Binding-site contacts:
Ligand atom C09 contacts residue ILE173 of chain 1.A at 3.7 Å (hydrophobic).
Ligand atom C03 contacts residue ILE8 of chain 1.B at 4.0 Å (hydrophobic).
Ligand atom C04 contacts residue GLY176 of chain 1.A at 4.0 Å.
Ligand atom C18 contacts residue ILE8 of chain 1.B at 4.2 Å (hydrophobic).
Ligand atom C16 contacts residue LEU223 of chain 1.A at 4.1 Å (hydrophobic).
Ligand atom C05 contacts residue ILE224 of chain 1.A at 4.0 Å (hydrophobic).
Ligand atom C21 contacts residue ILE173 of chain 1.A at 4.1 Å (hydrophobic).
Ligand atom C03 contacts residue LYS127 of chain 1.A at 2.6 Å.
Ligand atom C06 contacts residue LYS127 of chain 1.A at 3.9 Å.
Ligand atom C08 contacts residue ASN47 of chain 1.A at 4.1 Å.
Ligand atom C06 contacts residue PHE124 of chain 1.A at 4.4 Å (hydrophobic).
Ligand atom C02 contacts residue ILE8 of chain 1.B at 3.7 Å (hydrophobic).
Ligand atom C21 contacts residue PRO172 of chain 1.A at 4.0 Å (hydrophobic).
Ligand atom N10 contacts residue ILE173 of chain 1.A at 4.3 Å.
Ligand atom C13 contacts residue LEU223 of chain 1.A at 4.3 Å (hydrophobic).
Ligand atom C06 contacts residue ILE173 of chain 1.A at 4.0 Å (hydrophobic).
Ligand atom C15 contacts residue ILE224 of chain 1.A at 4.2 Å (hydrophobic).
Ligand atom C05 contacts residue ILE8 of chain 1.B at 3.8 Å (hydrophobic).
Ligand atom BR1 contacts residue SER50 of chain 1.A at 3.4 Å.
Ligand atom C17 contacts residue ARG11 of chain 1.B at 4.1 Å.
Ligand atom C17 contacts residue GLY10 of chain 1.B at 4.0 Å.
Ligand atom BR2 contacts residue ILE224 of chain 1.A at 3.7 Å.
Ligand atom C15 contacts residue LEU223 of chain 1.A at 3.4 Å (hydrophobic).
Ligand atom C05 contacts residue PRO172 of chain 1.A at 3.4 Å (hydrophobic).
Ligand atom C17 contacts residue ILE8 of chain 1.B at 3.7 Å (hydrophobic).
Ligand atom C02 contacts residue LYS127 of chain 1.A at 1.4 Å.
Ligand atom C05 contacts residue ILE173 of chain 1.A at 3.6 Å (hydrophobic).
Ligand atom BR1 contacts residue PHE124 of chain 1.A at 3.7 Å.
Ligand atom C16 contacts residue ILE8 of chain 1.B at 3.8 Å (hydrophobic).
Ligand atom C16 contacts residue PRO9 of chain 1.B at 4.2 Å (hydrophobic).
Ligand atom C04 contacts residue LYS127 of chain 1.A at 3.1 Å.
Ligand atom C04 contacts residue ILE173 of chain 1.A at 3.7 Å (hydrophobic).
Ligand atom C15 contacts residue ILE8 of chain 1.B at 4.1 Å (hydrophobic).
Ligand atom C08 contacts residue ILE173 of chain 1.A at 3.9 Å (hydrophobic).
Ligand atom C13 contacts residue ILE224 of chain 1.A at 4.1 Å (hydrophobic).
Ligand atom N10 contacts residue PRO172 of chain 1.A at 4.3 Å.
Ligand atom C04 contacts residue ILE8 of chain 1.B at 3.5 Å (hydrophobic).
Ligand atom C04 contacts residue PRO172 of chain 1.A at 3.4 Å (hydrophobic).
Ligand atom BR2 contacts residue ASP220 of chain 1.A at 3.4 Å.
Ligand atom C03 contacts residue ILE173 of chain 1.A at 3.9 Å (hydrophobic).

Sequence of chain 1.B:
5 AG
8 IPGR

The protein below binds the small molecule below.
Small molecule (SMILES): Cc1ccc(-n2ccnc2-c2ccccc2Br)cc1Br

Sequence of chain 1.A:
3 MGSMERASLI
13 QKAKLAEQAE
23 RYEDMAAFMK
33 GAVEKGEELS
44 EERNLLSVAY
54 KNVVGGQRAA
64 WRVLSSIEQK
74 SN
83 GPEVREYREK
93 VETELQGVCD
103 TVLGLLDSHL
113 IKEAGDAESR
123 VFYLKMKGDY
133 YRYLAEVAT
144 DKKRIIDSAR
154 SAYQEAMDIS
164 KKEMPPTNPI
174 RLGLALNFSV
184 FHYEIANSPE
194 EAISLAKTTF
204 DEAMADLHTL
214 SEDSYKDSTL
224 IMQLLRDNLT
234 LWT